Binding-site contacts:
Ligand atom C10 contacts residue ARG107 of chain 1.B at 3.6 Å.
Ligand atom C contacts residue ALA49 of chain 1.B at 4.1 Å (hydrophobic).
Ligand atom C11 contacts residue ILE28 of chain 1.B at 3.7 Å (hydrophobic).
Ligand atom C contacts residue TYR100 of chain 1.B at 3.9 Å (hydrophobic).
Ligand atom C1 contacts residue VAL101 of chain 1.B at 3.6 Å (hydrophobic).
Ligand atom C14 contacts residue ASN30 of chain 1.B at 3.9 Å.
Ligand atom C14 contacts residue GLY29 of chain 1.B at 3.4 Å.
Ligand atom N1 contacts residue TYR100 of chain 1.B at 3.7 Å.
Ligand atom O contacts residue ILE28 of chain 1.B at 4.1 Å.
Ligand atom C3 contacts residue LEU154 of chain 1.B at 3.9 Å (hydrophobic).
Ligand atom C7 contacts residue TYR100 of chain 1.B at 3.0 Å (hydrophobic).
Ligand atom N2 contacts residue ARG107 of chain 1.B at 3.5 Å (salt-bridge).
Ligand atom C6 contacts residue PRO102 of chain 1.B at 3.7 Å (hydrophobic).
Ligand atom C1 contacts residue LEU154 of chain 1.B at 3.8 Å (hydrophobic).
Ligand atom C16 contacts residue GLY29 of chain 1.B at 3.9 Å.
Ligand atom N contacts residue LEU154 of chain 1.B at 3.8 Å.
Ligand atom C7 contacts residue PRO102 of chain 1.B at 3.9 Å (hydrophobic).
Ligand atom N contacts residue TYR100 of chain 1.B at 3.9 Å.
Ligand atom C4 contacts residue ALA49 of chain 1.B at 3.8 Å (hydrophobic).
Ligand atom N1 contacts residue LEU154 of chain 1.B at 4.0 Å.
Ligand atom C contacts residue ASP99 of chain 1.B at 3.4 Å.
Ligand atom C9 contacts residue THR104 of chain 1.B at 3.8 Å.
Ligand atom C16 contacts residue GLY31 of chain 1.B at 4.1 Å.
Ligand atom C8 contacts residue ARG107 of chain 1.B at 3.6 Å.
Ligand atom C6 contacts residue TYR100 of chain 1.B at 4.0 Å (hydrophobic).
Ligand atom C5 contacts residue VAL101 of chain 1.B at 3.8 Å (hydrophobic).
Ligand atom C contacts residue LEU154 of chain 1.B at 3.5 Å (hydrophobic).
Ligand atom N contacts residue VAL101 of chain 1.B at 3.1 Å (h-bond).
Ligand atom C15 contacts residue ILE28 of chain 1.B at 3.3 Å (hydrophobic).
Ligand atom C12 contacts residue ILE28 of chain 1.B at 3.3 Å (hydrophobic).
Ligand atom O1 contacts residue ARG107 of chain 1.B at 3.1 Å (salt-bridge).
Ligand atom C3 contacts residue ALA49 of chain 1.B at 3.7 Å (hydrophobic).
Ligand atom C16 contacts residue ASN30 of chain 1.B at 3.9 Å.
Ligand atom C6 contacts residue VAL101 of chain 1.B at 3.8 Å (hydrophobic).
Ligand atom C15 contacts residue GLY29 of chain 1.B at 3.7 Å.
Ligand atom N1 contacts residue VAL101 of chain 1.B at 2.9 Å (h-bond).
Ligand atom C13 contacts residue ILE28 of chain 1.B at 3.2 Å (hydrophobic).
Ligand atom C17 contacts residue ILE28 of chain 1.B at 4.0 Å (hydrophobic).
Ligand atom C5 contacts residue TYR100 of chain 1.B at 4.1 Å (hydrophobic).
Ligand atom C contacts residue VAL101 of chain 1.B at 3.6 Å (hydrophobic).

This protein binds this small molecule.
Small molecule (SMILES): O=C(Nc1ccccn1)[C@@H]1CCN(C(=O)CCc2ccccc2F)C1

Sequence of chain 1.B:
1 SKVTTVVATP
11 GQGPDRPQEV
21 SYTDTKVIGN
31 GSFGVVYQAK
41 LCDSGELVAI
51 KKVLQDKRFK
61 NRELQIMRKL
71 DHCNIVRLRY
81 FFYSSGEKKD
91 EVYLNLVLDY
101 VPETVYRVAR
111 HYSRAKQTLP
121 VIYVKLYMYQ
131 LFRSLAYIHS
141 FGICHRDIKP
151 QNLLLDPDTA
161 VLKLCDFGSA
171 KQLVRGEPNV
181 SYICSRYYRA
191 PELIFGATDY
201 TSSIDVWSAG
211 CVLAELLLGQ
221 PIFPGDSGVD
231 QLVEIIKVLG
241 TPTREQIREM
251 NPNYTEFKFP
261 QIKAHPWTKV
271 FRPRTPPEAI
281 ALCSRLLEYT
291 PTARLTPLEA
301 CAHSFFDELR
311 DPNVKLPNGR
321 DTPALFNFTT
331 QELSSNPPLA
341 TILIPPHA